Sequence of chain 1.A:
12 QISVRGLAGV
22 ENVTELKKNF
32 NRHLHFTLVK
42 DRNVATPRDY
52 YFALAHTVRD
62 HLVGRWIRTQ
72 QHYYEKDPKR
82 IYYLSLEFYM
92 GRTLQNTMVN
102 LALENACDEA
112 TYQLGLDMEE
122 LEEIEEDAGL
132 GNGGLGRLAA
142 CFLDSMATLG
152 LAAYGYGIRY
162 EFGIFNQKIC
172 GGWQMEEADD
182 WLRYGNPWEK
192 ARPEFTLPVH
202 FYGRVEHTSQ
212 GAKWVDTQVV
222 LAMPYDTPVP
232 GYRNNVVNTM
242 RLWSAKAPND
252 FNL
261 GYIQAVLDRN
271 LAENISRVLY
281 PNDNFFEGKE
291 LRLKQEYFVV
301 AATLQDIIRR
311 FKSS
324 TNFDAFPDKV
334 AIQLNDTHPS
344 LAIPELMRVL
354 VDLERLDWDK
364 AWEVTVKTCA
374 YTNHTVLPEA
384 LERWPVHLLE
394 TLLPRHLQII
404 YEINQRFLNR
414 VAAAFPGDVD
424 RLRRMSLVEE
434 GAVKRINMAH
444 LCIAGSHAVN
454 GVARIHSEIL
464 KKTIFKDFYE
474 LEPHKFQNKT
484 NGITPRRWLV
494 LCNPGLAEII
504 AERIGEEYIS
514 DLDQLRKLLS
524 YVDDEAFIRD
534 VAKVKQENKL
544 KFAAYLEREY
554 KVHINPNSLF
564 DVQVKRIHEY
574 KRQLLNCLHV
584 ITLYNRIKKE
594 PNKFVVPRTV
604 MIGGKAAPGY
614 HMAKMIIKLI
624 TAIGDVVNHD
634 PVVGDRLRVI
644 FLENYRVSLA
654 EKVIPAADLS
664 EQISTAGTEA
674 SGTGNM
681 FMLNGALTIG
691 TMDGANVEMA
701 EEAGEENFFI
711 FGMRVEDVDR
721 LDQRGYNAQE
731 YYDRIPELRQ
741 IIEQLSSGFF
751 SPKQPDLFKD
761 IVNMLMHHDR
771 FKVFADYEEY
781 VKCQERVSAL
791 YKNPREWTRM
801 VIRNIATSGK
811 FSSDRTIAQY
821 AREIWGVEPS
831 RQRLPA

The protein below binds the small molecule below.
Small molecule (SMILES): OC[C@H]1O[C@@H](NC(=S)N/N=C/c2cccc(Br)c2)[C@H](O)[C@@H](O)[C@@H]1O

Binding-site contacts:
Ligand atom C11 contacts residue ARG60 of chain 2.A at 3.4 Å.
Ligand atom O2 contacts residue LYS191 of chain 2.A at 3.8 Å.
Ligand atom N2 contacts residue LYS191 of chain 2.A at 3.6 Å.
Ligand atom C4 contacts residue ASN187 of chain 2.A at 3.7 Å.
Ligand atom C9 contacts residue VAL40 of chain 1.A at 3.5 Å (hydrophobic).
Ligand atom C3 contacts residue GLU190 of chain 2.A at 3.8 Å.
Ligand atom N3 contacts residue THR38 of chain 1.A at 3.4 Å (h-bond).
Ligand atom O4 contacts residue GLU190 of chain 2.A at 3.7 Å.
Ligand atom N2 contacts residue THR38 of chain 1.A at 2.8 Å (h-bond).
Ligand atom O6 contacts residue PRO188 of chain 2.A at 3.7 Å.
Ligand atom O3 contacts residue GLU190 of chain 2.A at 2.8 Å (salt-bridge).
Ligand atom BR1 contacts residue GLU190 of chain 2.A at 3.5 Å.
Ligand atom BR1 contacts residue PRO188 of chain 2.A at 3.7 Å.
Ligand atom O3 contacts residue TYR226 of chain 2.A at 3.6 Å.
Ligand atom C9 contacts residue ARG60 of chain 2.A at 3.4 Å.
Ligand atom C10 contacts residue ARG60 of chain 2.A at 3.4 Å.
Ligand atom BR1 contacts residue PRO229 of chain 2.A at 3.3 Å.
Ligand atom N2 contacts residue ARG60 of chain 2.A at 3.8 Å.
Ligand atom N3 contacts residue ARG60 of chain 2.A at 3.3 Å (salt-bridge).
Ligand atom N1 contacts residue GLU190 of chain 2.A at 3.4 Å (salt-bridge).
Ligand atom C1 contacts residue GLU190 of chain 2.A at 3.7 Å.
Ligand atom C8 contacts residue PHE37 of chain 1.A at 3.8 Å (hydrophobic).
Ligand atom C14 contacts residue ARG60 of chain 2.A at 3.7 Å.
Ligand atom C8 contacts residue VAL40 of chain 1.A at 3.7 Å (hydrophobic).
Ligand atom O6 contacts residue GLY186 of chain 2.A at 3.6 Å.
Ligand atom C4 contacts residue GLU190 of chain 2.A at 3.8 Å.
Ligand atom C8 contacts residue THR38 of chain 1.A at 3.2 Å.
Ligand atom O2 contacts residue GLU190 of chain 2.A at 3.8 Å.
Ligand atom C8 contacts residue ARG60 of chain 2.A at 3.1 Å.
Ligand atom C11 contacts residue VAL64 of chain 2.A at 3.4 Å (hydrophobic).
Ligand atom C12 contacts residue ARG60 of chain 2.A at 3.6 Å.
Ligand atom C2 contacts residue GLU190 of chain 2.A at 3.2 Å.
Ligand atom N3 contacts residue LYS191 of chain 2.A at 3.8 Å.
Ligand atom C10 contacts residue PHE37 of chain 1.A at 3.5 Å (hydrophobic).
Ligand atom BR1 contacts residue TRP189 of chain 2.A at 3.2 Å.
Ligand atom O6 contacts residue ASN187 of chain 2.A at 3.0 Å (h-bond).
Ligand atom C7 contacts residue THR38 of chain 1.A at 3.8 Å.
Ligand atom C10 contacts residue VAL64 of chain 2.A at 3.7 Å (hydrophobic).
Ligand atom C10 contacts residue VAL40 of chain 1.A at 3.4 Å (hydrophobic).
Ligand atom O2 contacts residue ALA192 of chain 2.A at 3.0 Å (h-bond).

Sequence of chain 2.A:
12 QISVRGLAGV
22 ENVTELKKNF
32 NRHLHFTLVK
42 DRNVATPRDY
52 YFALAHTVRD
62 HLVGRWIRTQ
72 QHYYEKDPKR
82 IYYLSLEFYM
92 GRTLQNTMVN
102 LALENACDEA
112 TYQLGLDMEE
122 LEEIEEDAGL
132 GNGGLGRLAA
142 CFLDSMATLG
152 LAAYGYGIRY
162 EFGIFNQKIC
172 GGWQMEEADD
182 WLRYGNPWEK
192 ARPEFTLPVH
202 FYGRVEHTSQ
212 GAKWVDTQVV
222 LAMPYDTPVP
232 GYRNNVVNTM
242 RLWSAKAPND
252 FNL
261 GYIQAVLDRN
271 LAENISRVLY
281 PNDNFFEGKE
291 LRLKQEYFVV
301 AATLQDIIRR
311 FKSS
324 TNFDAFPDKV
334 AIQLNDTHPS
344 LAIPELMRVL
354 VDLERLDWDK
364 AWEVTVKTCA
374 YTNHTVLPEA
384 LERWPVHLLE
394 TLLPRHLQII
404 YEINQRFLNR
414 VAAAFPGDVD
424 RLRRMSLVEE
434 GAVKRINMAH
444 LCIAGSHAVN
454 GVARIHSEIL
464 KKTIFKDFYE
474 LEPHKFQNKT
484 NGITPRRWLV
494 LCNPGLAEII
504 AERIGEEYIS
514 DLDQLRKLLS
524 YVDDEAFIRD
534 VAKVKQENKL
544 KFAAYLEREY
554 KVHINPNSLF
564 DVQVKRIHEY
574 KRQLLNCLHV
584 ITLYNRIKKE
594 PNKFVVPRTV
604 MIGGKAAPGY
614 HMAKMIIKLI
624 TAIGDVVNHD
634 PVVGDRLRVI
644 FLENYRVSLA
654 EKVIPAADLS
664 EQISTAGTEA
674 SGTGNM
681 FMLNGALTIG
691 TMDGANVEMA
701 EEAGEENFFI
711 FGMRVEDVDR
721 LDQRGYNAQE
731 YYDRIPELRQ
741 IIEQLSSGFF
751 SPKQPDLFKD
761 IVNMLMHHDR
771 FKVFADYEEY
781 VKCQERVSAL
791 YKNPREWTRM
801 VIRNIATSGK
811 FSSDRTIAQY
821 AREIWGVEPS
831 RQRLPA